Sequence of chain 1.B:
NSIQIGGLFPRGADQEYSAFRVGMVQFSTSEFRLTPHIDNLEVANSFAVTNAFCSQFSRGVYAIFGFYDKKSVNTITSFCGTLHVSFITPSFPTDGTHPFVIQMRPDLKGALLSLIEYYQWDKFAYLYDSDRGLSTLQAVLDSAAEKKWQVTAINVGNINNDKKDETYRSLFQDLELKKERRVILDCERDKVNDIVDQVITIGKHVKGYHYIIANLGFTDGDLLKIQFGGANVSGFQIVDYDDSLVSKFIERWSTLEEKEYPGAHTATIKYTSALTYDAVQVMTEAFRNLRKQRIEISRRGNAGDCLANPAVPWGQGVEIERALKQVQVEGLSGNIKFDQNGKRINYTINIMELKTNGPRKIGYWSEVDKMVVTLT

A protein and the small-molecule ligand that binds it are described below.
Small molecule (SMILES): CC(=O)N[C@H]1[C@H](O[C@H]2[C@H](O)[C@@H](NC(C)=O)CO[C@@H]2CO)O[C@H](CO)[C@@H](O[C@@H]2O[C@H](CO)[C@@H](O)[C@H](O)[C@@H]2O)[C@@H]1O

Binding-site contacts:
Ligand atom C8 contacts residue ASN256 of chain 1.B at 4.4 Å.
Ligand atom N2 contacts residue ASN256 of chain 1.B at 2.9 Å (h-bond).
Ligand atom C8 contacts residue HIS234 of chain 1.B at 4.0 Å.
Ligand atom O7 contacts residue ASN256 of chain 1.B at 3.4 Å (h-bond).
Ligand atom C2 contacts residue ASN256 of chain 1.B at 2.4 Å.
Ligand atom O2 contacts residue GLN144 of chain 1.B at 4.3 Å.
Ligand atom C3 contacts residue ASN256 of chain 1.B at 3.8 Å.
Ligand atom O7 contacts residue HIS234 of chain 1.B at 3.5 Å.
Ligand atom C7 contacts residue HIS234 of chain 1.B at 4.0 Å.
Ligand atom C8 contacts residue TYR233 of chain 1.B at 3.7 Å (hydrophobic).
Ligand atom C1 contacts residue ASN256 of chain 1.B at 1.4 Å.
Ligand atom O7 contacts residue ARG206 of chain 1.B at 3.5 Å (salt-bridge).
Ligand atom C8 contacts residue GLY232 of chain 1.B at 3.3 Å.
Ligand atom C7 contacts residue ARG206 of chain 1.B at 4.4 Å.
Ligand atom C7 contacts residue ASN256 of chain 1.B at 3.3 Å.
Ligand atom O5 contacts residue ASN256 of chain 1.B at 2.4 Å (h-bond).
Ligand atom C4 contacts residue ASN256 of chain 1.B at 4.2 Å.
Ligand atom C7 contacts residue TYR233 of chain 1.B at 4.4 Å (hydrophobic).
Ligand atom C5 contacts residue ASN256 of chain 1.B at 3.7 Å.